Binding-site contacts:
Ligand atom P contacts residue LYS1065 of chain 1.U at 3.7 Å.
Ligand atom O4' contacts residue ARG425 of chain 1.V at 3.2 Å (salt-bridge).
Ligand atom O4' contacts residue ASP464 of chain 1.V at 3.3 Å (salt-bridge).
Ligand atom C4' contacts residue ARG425 of chain 1.V at 3.5 Å.
Ligand atom O1A contacts residue PRO564 of chain 1.U at 3.5 Å.
Ligand atom C3' contacts residue ASP464 of chain 1.V at 3.6 Å.
Ligand atom P contacts residue MG1 of chain 1.JA at 3.0 Å.
Ligand atom O3' contacts residue MET932 of chain 1.V at 3.7 Å.
Ligand atom O3' contacts residue ASP464 of chain 1.V at 3.6 Å (salt-bridge).
Ligand atom C3' contacts residue MG1 of chain 1.JA at 3.7 Å.
Ligand atom O2' contacts residue PRO427 of chain 1.V at 2.8 Å.
Ligand atom C3' contacts residue MET932 of chain 1.V at 3.6 Å (hydrophobic).
Ligand atom C4' contacts residue ASP464 of chain 1.V at 3.3 Å.
Ligand atom O2G contacts residue ASN568 of chain 1.U at 2.6 Å (h-bond).
Ligand atom O3' contacts residue MG1 of chain 1.JA at 2.5 Å.
Ligand atom O5' contacts residue LYS1073 of chain 1.U at 2.4 Å (salt-bridge).
Ligand atom PA contacts residue PRO564 of chain 1.U at 3.0 Å.
Ligand atom C1' contacts residue ASP464 of chain 1.V at 3.5 Å.
Ligand atom OP1 contacts residue GLN688 of chain 1.U at 3.2 Å (h-bond).
Ligand atom O3' contacts residue GLN688 of chain 1.U at 2.9 Å (h-bond).
Ligand atom O2' contacts residue ARG425 of chain 1.V at 3.2 Å (salt-bridge).
Ligand atom O2' contacts residue GLY463 of chain 1.V at 3.5 Å (h-bond).
Ligand atom C5' contacts residue LYS1073 of chain 1.U at 3.4 Å.
Ligand atom P contacts residue LYS1073 of chain 1.U at 3.2 Å.
Ligand atom OP1 contacts residue LYS1073 of chain 1.U at 3.1 Å (salt-bridge).
Ligand atom C5' contacts residue ASN458 of chain 1.V at 3.7 Å.
Ligand atom O2A contacts residue PRO564 of chain 1.U at 2.4 Å.
Ligand atom C5' contacts residue PRO564 of chain 1.U at 3.4 Å (hydrophobic).
Ligand atom O5' contacts residue PRO564 of chain 1.U at 3.0 Å.
Ligand atom C4' contacts residue GLN688 of chain 1.U at 3.4 Å.
Ligand atom C2' contacts residue ASP464 of chain 1.V at 3.1 Å.
Ligand atom O3' contacts residue ASN458 of chain 1.V at 2.9 Å (h-bond).
Ligand atom C3' contacts residue GLN688 of chain 1.U at 3.7 Å.
Ligand atom OP1 contacts residue ASP460 of chain 1.V at 3.6 Å (salt-bridge).
Ligand atom OP1 contacts residue LYS1065 of chain 1.U at 3.0 Å (salt-bridge).
Ligand atom O2' contacts residue ASP464 of chain 1.V at 2.0 Å (salt-bridge).
Ligand atom OP1 contacts residue MG1 of chain 1.JA at 2.4 Å.
Ligand atom C4' contacts residue ASN458 of chain 1.V at 3.7 Å.
Ligand atom O3' contacts residue LYS1065 of chain 1.U at 3.1 Å (salt-bridge).
Ligand atom O2' contacts residue LYS1065 of chain 1.U at 3.3 Å (salt-bridge).

Sequence of chain 1.V:
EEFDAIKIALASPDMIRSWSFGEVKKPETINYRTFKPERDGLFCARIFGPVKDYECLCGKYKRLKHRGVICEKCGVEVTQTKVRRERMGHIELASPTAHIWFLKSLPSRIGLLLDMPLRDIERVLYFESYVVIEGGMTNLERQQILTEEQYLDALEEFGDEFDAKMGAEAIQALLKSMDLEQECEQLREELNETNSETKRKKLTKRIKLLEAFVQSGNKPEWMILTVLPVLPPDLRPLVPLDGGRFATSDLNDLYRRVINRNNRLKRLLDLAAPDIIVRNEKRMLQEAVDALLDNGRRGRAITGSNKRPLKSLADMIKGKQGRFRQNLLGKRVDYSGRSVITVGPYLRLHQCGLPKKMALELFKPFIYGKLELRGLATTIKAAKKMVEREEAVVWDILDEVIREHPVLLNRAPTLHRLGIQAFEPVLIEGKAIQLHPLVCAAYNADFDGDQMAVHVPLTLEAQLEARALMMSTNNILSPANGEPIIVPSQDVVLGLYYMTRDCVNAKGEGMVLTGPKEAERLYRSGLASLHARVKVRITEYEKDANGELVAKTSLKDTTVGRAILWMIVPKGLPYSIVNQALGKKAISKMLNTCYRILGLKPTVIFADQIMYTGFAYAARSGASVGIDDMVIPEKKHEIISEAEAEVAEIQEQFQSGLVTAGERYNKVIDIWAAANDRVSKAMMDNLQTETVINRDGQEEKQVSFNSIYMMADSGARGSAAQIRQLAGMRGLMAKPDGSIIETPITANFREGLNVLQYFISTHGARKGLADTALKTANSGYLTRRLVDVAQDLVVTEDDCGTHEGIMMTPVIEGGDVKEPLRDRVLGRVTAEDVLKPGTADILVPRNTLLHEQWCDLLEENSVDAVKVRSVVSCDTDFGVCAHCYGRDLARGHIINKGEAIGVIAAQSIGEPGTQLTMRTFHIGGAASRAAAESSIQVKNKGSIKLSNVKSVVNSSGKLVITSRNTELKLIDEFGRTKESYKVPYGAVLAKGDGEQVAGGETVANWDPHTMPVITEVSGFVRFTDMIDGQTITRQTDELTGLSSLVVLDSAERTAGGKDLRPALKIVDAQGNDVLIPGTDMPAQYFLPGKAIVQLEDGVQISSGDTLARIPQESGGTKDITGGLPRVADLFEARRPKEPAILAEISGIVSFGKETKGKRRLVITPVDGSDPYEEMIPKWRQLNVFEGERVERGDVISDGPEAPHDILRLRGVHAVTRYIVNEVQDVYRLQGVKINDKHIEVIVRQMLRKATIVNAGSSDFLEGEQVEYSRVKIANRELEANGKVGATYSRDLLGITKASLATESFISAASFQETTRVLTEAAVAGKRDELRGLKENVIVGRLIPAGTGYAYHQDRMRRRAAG

This small molecule binds to this protein.
Small molecule (SMILES): Nc1nc2c(ncn2[C@@H]2O[C@H](CO[P](=O)(O)O[P](=O)(O)OP(=O)(O)O)[C@@H](O[P](=O)(O)OC[C@H]3O[C@@H](n4cnc5c(N)ncnc54)[C@H](O)[C@@H]3O[P](=O)(O)OC[C@H]3O[C@@H](n4cnc5c(=O)nc(N)[nH]c54)[C@H](O)[C@@H]3O[P](=O)(O)OC[C@H]3O[C@@H](n4ccc(=O)[nH]c4=O)[C@H](O)[C@@H]3O)[C@H]2O)c(=O)[nH]1

Sequence of chain 1.U:
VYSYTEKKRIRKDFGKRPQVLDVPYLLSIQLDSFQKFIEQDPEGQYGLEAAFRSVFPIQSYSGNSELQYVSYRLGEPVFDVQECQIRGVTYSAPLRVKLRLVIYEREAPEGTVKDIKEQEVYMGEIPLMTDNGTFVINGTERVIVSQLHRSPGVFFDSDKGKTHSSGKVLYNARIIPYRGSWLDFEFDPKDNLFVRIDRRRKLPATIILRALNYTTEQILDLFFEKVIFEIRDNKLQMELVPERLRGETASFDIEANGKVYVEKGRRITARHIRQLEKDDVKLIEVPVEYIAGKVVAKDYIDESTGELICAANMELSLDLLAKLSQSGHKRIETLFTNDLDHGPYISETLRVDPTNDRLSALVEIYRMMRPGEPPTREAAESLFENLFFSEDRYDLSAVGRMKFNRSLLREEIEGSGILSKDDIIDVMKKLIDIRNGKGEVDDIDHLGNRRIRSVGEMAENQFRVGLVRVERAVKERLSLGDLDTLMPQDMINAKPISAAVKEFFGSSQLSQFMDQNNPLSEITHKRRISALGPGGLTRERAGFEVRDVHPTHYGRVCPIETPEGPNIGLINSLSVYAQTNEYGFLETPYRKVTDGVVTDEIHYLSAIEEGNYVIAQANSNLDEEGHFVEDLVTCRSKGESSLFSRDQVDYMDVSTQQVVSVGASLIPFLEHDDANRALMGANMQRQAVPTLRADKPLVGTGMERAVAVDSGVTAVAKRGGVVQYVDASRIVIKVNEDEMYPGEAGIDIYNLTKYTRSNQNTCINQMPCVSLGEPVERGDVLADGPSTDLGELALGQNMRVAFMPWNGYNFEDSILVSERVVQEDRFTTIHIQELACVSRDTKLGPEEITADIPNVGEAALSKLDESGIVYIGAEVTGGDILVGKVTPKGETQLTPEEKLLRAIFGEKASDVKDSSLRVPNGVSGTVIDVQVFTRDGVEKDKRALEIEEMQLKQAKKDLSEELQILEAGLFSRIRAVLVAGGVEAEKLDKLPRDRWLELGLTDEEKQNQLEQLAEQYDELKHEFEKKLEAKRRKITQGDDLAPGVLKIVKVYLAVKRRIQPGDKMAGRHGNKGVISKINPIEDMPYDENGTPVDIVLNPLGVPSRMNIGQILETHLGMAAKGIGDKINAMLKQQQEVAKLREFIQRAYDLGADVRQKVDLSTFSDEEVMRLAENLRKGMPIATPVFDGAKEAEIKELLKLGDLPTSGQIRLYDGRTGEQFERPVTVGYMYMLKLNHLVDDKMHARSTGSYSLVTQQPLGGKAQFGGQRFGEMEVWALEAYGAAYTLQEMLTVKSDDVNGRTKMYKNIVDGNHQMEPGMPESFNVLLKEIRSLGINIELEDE